Sequence of chain 1.X:
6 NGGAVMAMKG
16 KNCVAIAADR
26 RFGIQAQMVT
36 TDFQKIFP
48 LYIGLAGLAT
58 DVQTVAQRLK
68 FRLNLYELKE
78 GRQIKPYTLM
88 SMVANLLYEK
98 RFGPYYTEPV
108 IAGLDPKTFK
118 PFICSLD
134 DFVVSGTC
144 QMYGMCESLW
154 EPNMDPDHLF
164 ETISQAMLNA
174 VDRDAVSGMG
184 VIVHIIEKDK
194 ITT

Sequence of chain 1.W:
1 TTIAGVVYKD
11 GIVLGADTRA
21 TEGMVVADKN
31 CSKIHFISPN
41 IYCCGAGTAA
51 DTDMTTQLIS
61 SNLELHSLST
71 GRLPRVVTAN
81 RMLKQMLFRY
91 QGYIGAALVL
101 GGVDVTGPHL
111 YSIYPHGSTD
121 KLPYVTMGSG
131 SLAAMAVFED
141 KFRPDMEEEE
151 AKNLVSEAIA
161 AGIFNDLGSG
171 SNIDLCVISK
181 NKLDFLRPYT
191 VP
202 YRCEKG

Binding-site contacts:
Ligand atom C21 contacts residue GLY47 of chain 1.W at 3.6 Å.
Ligand atom N3 contacts residue GLY47 of chain 1.W at 2.3 Å (h-bond).
Ligand atom C21 contacts residue THR1 of chain 1.W at 1.4 Å.
Ligand atom N2 contacts residue THR21 of chain 1.W at 3.0 Å (h-bond).
Ligand atom C17 contacts residue GLY47 of chain 1.W at 3.1 Å.
Ligand atom C7 contacts residue ASP124 of chain 1.X at 2.5 Å.
Ligand atom C16 contacts residue ALA46 of chain 1.W at 3.3 Å (hydrophobic).
Ligand atom C5 contacts residue ASP124 of chain 1.X at 3.1 Å.
Ligand atom C9 contacts residue GLY47 of chain 1.W at 3.6 Å.
Ligand atom C10 contacts residue THR21 of chain 1.W at 3.2 Å.
Ligand atom C17 contacts residue ALA46 of chain 1.W at 3.5 Å (hydrophobic).
Ligand atom C1 contacts residue ASP124 of chain 1.X at 3.6 Å.
Ligand atom O4 contacts residue THR1 of chain 1.W at 2.7 Å.
Ligand atom C16 contacts residue THR1 of chain 1.W at 2.4 Å.
Ligand atom C8 contacts residue THR21 of chain 1.W at 3.4 Å.
Ligand atom C18 contacts residue ALA49 of chain 1.W at 3.4 Å (hydrophobic).
Ligand atom C4 contacts residue THR21 of chain 1.W at 2.8 Å.
Ligand atom C15 contacts residue GLY47 of chain 1.W at 3.1 Å.
Ligand atom O4 contacts residue SER129 of chain 1.W at 2.4 Å (h-bond).
Ligand atom C16 contacts residue GLY47 of chain 1.W at 2.4 Å.
Ligand atom C19 contacts residue ALA49 of chain 1.W at 3.4 Å (hydrophobic).
Ligand atom S1 contacts residue THR1 of chain 1.W at 3.1 Å.
Ligand atom C3 contacts residue THR21 of chain 1.W at 3.2 Å.
Ligand atom C17 contacts residue THR1 of chain 1.W at 3.0 Å.
Ligand atom C9 contacts residue THR21 of chain 1.W at 3.7 Å.
Ligand atom C22 contacts residue THR1 of chain 1.W at 2.9 Å.
Ligand atom C20 contacts residue THR52 of chain 1.W at 3.2 Å.
Ligand atom C19 contacts residue ALA20 of chain 1.W at 3.6 Å (hydrophobic).
Ligand atom O3 contacts residue ALA49 of chain 1.W at 3.1 Å.
Ligand atom C18 contacts residue GLY47 of chain 1.W at 3.2 Å.
Ligand atom C22 contacts residue SER129 of chain 1.W at 2.3 Å.
Ligand atom O4 contacts residue GLY128 of chain 1.W at 2.6 Å.
Ligand atom S1 contacts residue GLY47 of chain 1.W at 3.3 Å (h-bond).
Ligand atom C14 contacts residue GLY47 of chain 1.W at 3.2 Å.
Ligand atom C20 contacts residue ALA49 of chain 1.W at 3.0 Å (hydrophobic).
Ligand atom O5 contacts residue GLY47 of chain 1.W at 3.1 Å.
Ligand atom C15 contacts residue THR1 of chain 1.W at 2.5 Å.
Ligand atom C4 contacts residue GLU22 of chain 1.W at 3.2 Å.
Ligand atom N1 contacts residue ASP124 of chain 1.X at 3.7 Å.
Ligand atom S1 contacts residue SER129 of chain 1.W at 3.4 Å (h-bond).

This small molecule binds to this protein.
Small molecule (SMILES): CC(C)C[C@@H](CCS(C)(=O)=O)NC(=O)[C@H](CC(C)C)NC(=O)[C@H](CC(C)C)NC(=O)CCCCCCNC(=O)CCCCCNC(=O)CCCCCNC(=O)CC12CC3CC(CC(C3)C1)C2